Sequence of chain 1.A:
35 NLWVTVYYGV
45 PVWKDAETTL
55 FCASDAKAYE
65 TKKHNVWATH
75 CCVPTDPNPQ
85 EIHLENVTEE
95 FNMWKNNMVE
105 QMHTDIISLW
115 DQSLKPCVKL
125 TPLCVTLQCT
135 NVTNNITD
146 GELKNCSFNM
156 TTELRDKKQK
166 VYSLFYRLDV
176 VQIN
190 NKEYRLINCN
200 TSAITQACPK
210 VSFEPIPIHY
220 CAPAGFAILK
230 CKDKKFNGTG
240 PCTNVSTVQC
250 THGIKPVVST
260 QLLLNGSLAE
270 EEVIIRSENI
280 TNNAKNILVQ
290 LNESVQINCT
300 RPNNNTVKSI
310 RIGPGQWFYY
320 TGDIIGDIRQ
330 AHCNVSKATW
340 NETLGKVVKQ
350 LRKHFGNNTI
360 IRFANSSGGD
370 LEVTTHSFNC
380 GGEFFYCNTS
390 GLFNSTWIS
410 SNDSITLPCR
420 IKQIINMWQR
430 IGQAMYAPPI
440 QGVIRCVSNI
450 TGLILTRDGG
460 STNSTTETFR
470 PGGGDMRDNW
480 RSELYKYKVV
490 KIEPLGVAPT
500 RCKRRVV

The protein below binds the small molecule below.
Small molecule (SMILES): CC(=O)N[C@@H]1[C@@H](O)[C@H](O)[C@@H](CO)O[C@H]1O

Binding-site contacts:
Ligand atom C7 contacts residue ASN278 of chain 1.A at 3.3 Å.
Ligand atom C6 contacts residue THR280 of chain 1.A at 4.1 Å.
Ligand atom O7 contacts residue GLU277 of chain 1.A at 4.4 Å.
Ligand atom C1 contacts residue THR280 of chain 1.A at 3.2 Å.
Ligand atom O5 contacts residue THR280 of chain 1.A at 3.1 Å (h-bond).
Ligand atom C8 contacts residue ASN278 of chain 1.A at 4.2 Å.
Ligand atom C4 contacts residue ASN278 of chain 1.A at 4.2 Å.
Ligand atom C8 contacts residue GLU277 of chain 1.A at 3.5 Å.
Ligand atom C5 contacts residue ASN278 of chain 1.A at 3.7 Å.
Ligand atom O5 contacts residue ASN278 of chain 1.A at 2.4 Å (h-bond).
Ligand atom C7 contacts residue GLU277 of chain 1.A at 4.1 Å.
Ligand atom O5 contacts residue ASN281 of chain 1.A at 3.8 Å.
Ligand atom C1 contacts residue ASN278 of chain 1.A at 1.5 Å.
Ligand atom C1 contacts residue ASN281 of chain 1.A at 4.5 Å.
Ligand atom C3 contacts residue ASN278 of chain 1.A at 3.8 Å.
Ligand atom O7 contacts residue ASN278 of chain 1.A at 3.3 Å (h-bond).
Ligand atom N2 contacts residue ASN278 of chain 1.A at 2.8 Å (h-bond).
Ligand atom C2 contacts residue ASN278 of chain 1.A at 2.5 Å.
Ligand atom C5 contacts residue THR280 of chain 1.A at 3.4 Å.